This small molecule binds to this protein.
Small molecule (SMILES): C=CCNC(=O)[C@H](Cc1ccc(O)cc1)NC(C)=O

Sequence of chain 1.A:
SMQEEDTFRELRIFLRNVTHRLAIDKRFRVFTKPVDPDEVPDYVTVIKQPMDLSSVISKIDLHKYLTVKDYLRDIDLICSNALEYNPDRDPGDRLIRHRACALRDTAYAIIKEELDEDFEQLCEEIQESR

Binding-site contacts:
Ligand atom C14 contacts residue HIS98 of chain 1.A at 4.4 Å.
Ligand atom C10 contacts residue ARG97 of chain 1.A at 4.0 Å.
Ligand atom N2 contacts residue ARG94 of chain 1.A at 3.8 Å.
Ligand atom C6 contacts residue ARG97 of chain 1.A at 3.5 Å.
Ligand atom C2 contacts residue CYS101 of chain 1.A at 1.7 Å (hydrophobic).
Ligand atom C9 contacts residue ARG94 of chain 1.A at 3.6 Å.
Ligand atom C7 contacts residue ARG97 of chain 1.A at 3.1 Å.
Ligand atom C8 contacts residue ARG94 of chain 1.A at 3.6 Å.
Ligand atom O3 contacts residue HIS98 of chain 1.A at 4.0 Å.
Ligand atom C6 contacts residue ARG94 of chain 1.A at 3.6 Å.
Ligand atom C5 contacts residue ARG97 of chain 1.A at 4.0 Å.
Ligand atom C11 contacts residue ARG97 of chain 1.A at 3.5 Å.
Ligand atom N2 contacts residue HIS98 of chain 1.A at 3.4 Å.
Ligand atom C3 contacts residue CYS101 of chain 1.A at 2.6 Å (hydrophobic).
Ligand atom C8 contacts residue ARG97 of chain 1.A at 3.6 Å.
Ligand atom C9 contacts residue ARG97 of chain 1.A at 4.1 Å.
Ligand atom C6 contacts residue HIS98 of chain 1.A at 4.4 Å.
Ligand atom C7 contacts residue ARG94 of chain 1.A at 4.0 Å.
Ligand atom N1 contacts residue HIS98 of chain 1.A at 4.4 Å.
Ligand atom C1 contacts residue LEU83 of chain 1.A at 4.1 Å (hydrophobic).
Ligand atom C4 contacts residue ARG97 of chain 1.A at 4.4 Å.
Ligand atom C2 contacts residue ARG97 of chain 1.A at 4.4 Å.
Ligand atom N1 contacts residue ARG97 of chain 1.A at 4.0 Å.
Ligand atom C5 contacts residue ARG94 of chain 1.A at 3.8 Å.
Ligand atom C3 contacts residue ARG97 of chain 1.A at 4.0 Å.
Ligand atom C12 contacts residue ARG97 of chain 1.A at 3.0 Å.
Ligand atom C1 contacts residue CYS101 of chain 1.A at 2.7 Å (hydrophobic).
Ligand atom C13 contacts residue HIS98 of chain 1.A at 3.7 Å.
Ligand atom C2 contacts residue LEU83 of chain 1.A at 4.3 Å (hydrophobic).
Ligand atom C4 contacts residue HIS98 of chain 1.A at 4.5 Å.
Ligand atom C5 contacts residue HIS98 of chain 1.A at 3.7 Å.
Ligand atom N1 contacts residue CYS101 of chain 1.A at 3.7 Å.